Binding-site contacts:
Ligand atom C7 contacts residue ASN269 of chain 1.K at 3.3 Å.
Ligand atom C4 contacts residue ASN269 of chain 1.K at 4.3 Å.
Ligand atom C6 contacts residue ASN272 of chain 1.K at 4.4 Å.
Ligand atom C1 contacts residue THR271 of chain 1.K at 4.2 Å.
Ligand atom C8 contacts residue ASN269 of chain 1.K at 4.5 Å.
Ligand atom C3 contacts residue ASN269 of chain 1.K at 3.9 Å.
Ligand atom O6 contacts residue ASN272 of chain 1.K at 4.1 Å.
Ligand atom C1 contacts residue ASN269 of chain 1.K at 1.5 Å.
Ligand atom O6 contacts residue THR271 of chain 1.K at 2.9 Å (h-bond).
Ligand atom O5 contacts residue ASN269 of chain 1.K at 2.4 Å (h-bond).
Ligand atom C5 contacts residue THR271 of chain 1.K at 3.9 Å.
Ligand atom O5 contacts residue THR271 of chain 1.K at 3.6 Å.
Ligand atom C2 contacts residue ASN269 of chain 1.K at 2.5 Å.
Ligand atom O7 contacts residue ASN269 of chain 1.K at 3.1 Å (h-bond).
Ligand atom O5 contacts residue ASN272 of chain 1.K at 3.7 Å.
Ligand atom C5 contacts residue ASN269 of chain 1.K at 3.8 Å.
Ligand atom C6 contacts residue THR271 of chain 1.K at 3.7 Å.
Ligand atom C1 contacts residue ASN272 of chain 1.K at 4.5 Å.
Ligand atom N2 contacts residue ASN269 of chain 1.K at 3.0 Å (h-bond).

The small molecule below binds the protein below.
Small molecule (SMILES): CC(=O)N[C@@H]1[C@@H](O)[C@H](O)[C@@H](CO)O[C@H]1O

Sequence of chain 1.K:
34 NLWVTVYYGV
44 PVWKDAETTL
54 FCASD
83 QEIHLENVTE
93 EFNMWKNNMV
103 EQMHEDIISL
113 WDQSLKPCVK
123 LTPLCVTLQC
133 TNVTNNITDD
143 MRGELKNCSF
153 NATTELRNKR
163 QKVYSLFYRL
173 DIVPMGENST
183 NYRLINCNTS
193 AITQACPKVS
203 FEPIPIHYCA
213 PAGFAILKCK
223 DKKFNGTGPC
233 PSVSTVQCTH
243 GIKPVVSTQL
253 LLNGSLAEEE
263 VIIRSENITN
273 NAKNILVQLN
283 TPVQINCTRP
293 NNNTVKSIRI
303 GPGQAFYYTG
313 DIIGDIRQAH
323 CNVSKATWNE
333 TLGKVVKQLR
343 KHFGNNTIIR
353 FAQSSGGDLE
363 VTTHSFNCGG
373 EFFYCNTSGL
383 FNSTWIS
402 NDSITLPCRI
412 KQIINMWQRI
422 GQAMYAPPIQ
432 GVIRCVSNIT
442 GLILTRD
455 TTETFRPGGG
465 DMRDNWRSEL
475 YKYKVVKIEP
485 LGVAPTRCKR